Binding-site contacts:
Ligand atom N1 contacts residue ALA39 of chain 1.A at 4.3 Å.
Ligand atom C3 contacts residue VAL95 of chain 1.A at 3.5 Å (hydrophobic).
Ligand atom C3 contacts residue GLU93 of chain 1.A at 3.1 Å.
Ligand atom C3 contacts residue MET145 of chain 1.A at 3.9 Å (hydrophobic).
Ligand atom C5 contacts residue VAL26 of chain 1.A at 3.9 Å (hydrophobic).
Ligand atom C3 contacts residue ALA39 of chain 1.A at 3.5 Å (hydrophobic).
Ligand atom C7 contacts residue LEU92 of chain 1.A at 3.9 Å (hydrophobic).
Ligand atom C3 contacts residue LEU94 of chain 1.A at 4.1 Å (hydrophobic).
Ligand atom C5 contacts residue ILE159 of chain 1.A at 4.4 Å (hydrophobic).
Ligand atom N2 contacts residue LEU18 of chain 1.A at 4.5 Å.
Ligand atom C5 contacts residue MET145 of chain 1.A at 3.6 Å (hydrophobic).
Ligand atom C4 contacts residue GLU93 of chain 1.A at 4.0 Å.
Ligand atom N1 contacts residue MET145 of chain 1.A at 3.2 Å.
Ligand atom N2 contacts residue LEU94 of chain 1.A at 3.9 Å.
Ligand atom C7 contacts residue ILE76 of chain 1.A at 3.8 Å (hydrophobic).
Ligand atom C4 contacts residue ALA39 of chain 1.A at 3.7 Å (hydrophobic).
Ligand atom C6 contacts residue MET145 of chain 1.A at 3.2 Å (hydrophobic).
Ligand atom N1 contacts residue LEU94 of chain 1.A at 4.4 Å.
Ligand atom C4 contacts residue MET145 of chain 1.A at 3.9 Å (hydrophobic).
Ligand atom C7 contacts residue ALA39 of chain 1.A at 4.2 Å (hydrophobic).
Ligand atom N1 contacts residue LEU18 of chain 1.A at 3.8 Å.
Ligand atom N1 contacts residue VAL95 of chain 1.A at 3.7 Å.
Ligand atom N2 contacts residue GLU93 of chain 1.A at 4.0 Å.
Ligand atom N2 contacts residue VAL95 of chain 1.A at 3.0 Å (h-bond).
Ligand atom C6 contacts residue ALA39 of chain 1.A at 4.4 Å (hydrophobic).
Ligand atom C6 contacts residue VAL26 of chain 1.A at 4.1 Å (hydrophobic).
Ligand atom N2 contacts residue ALA39 of chain 1.A at 3.8 Å.
Ligand atom C7 contacts residue ILE159 of chain 1.A at 4.2 Å (hydrophobic).
Ligand atom C6 contacts residue LEU18 of chain 1.A at 4.1 Å (hydrophobic).
Ligand atom N2 contacts residue MET145 of chain 1.A at 3.7 Å.
Ligand atom C5 contacts residue ALA39 of chain 1.A at 4.2 Å (hydrophobic).
Ligand atom C7 contacts residue GLU93 of chain 1.A at 4.0 Å.

Sequence of chain 1.A:
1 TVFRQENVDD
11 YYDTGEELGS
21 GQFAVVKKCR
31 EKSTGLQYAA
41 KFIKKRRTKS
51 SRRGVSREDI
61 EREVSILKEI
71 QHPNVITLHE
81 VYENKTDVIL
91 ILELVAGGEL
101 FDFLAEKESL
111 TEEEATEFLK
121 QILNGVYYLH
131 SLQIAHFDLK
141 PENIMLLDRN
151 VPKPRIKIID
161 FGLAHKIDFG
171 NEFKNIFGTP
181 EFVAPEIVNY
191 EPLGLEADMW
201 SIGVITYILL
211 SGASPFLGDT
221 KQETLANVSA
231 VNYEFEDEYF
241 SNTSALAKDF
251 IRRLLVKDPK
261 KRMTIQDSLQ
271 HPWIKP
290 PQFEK

This protein binds this small molecule.
Small molecule (SMILES): Cc1ccnnc1